The small molecule below binds the protein below.
Small molecule (SMILES): O=P(O)(O)OC[C@@H](O)CO

Binding-site contacts:
Ligand atom C3 contacts residue ARG148 of chain 1.A at 4.2 Å.
Ligand atom O2P contacts residue GLU47 of chain 1.A at 3.3 Å (salt-bridge).
Ligand atom O2P contacts residue HIS271 of chain 1.A at 3.2 Å (h-bond).
Ligand atom O1P contacts residue HIS209 of chain 1.A at 4.0 Å.
Ligand atom C2 contacts residue ARG148 of chain 1.A at 3.9 Å.
Ligand atom C2 contacts residue HIS139 of chain 1.A at 4.1 Å.
Ligand atom O4P contacts residue HIS209 of chain 1.A at 2.9 Å (h-bond).
Ligand atom C1 contacts residue THR89 of chain 1.A at 3.7 Å.
Ligand atom O2 contacts residue ALA141 of chain 1.A at 4.0 Å.
Ligand atom O3P contacts residue GLY88 of chain 1.A at 2.9 Å (h-bond).
Ligand atom C1 contacts residue HIS209 of chain 1.A at 3.4 Å.
Ligand atom O2P contacts residue THR89 of chain 1.A at 2.6 Å (h-bond).
Ligand atom O3P contacts residue MN1 of chain 1.C at 4.1 Å.
Ligand atom O1P contacts residue PHE146 of chain 1.A at 3.8 Å.
Ligand atom O1P contacts residue GLU47 of chain 1.A at 4.1 Å.
Ligand atom O1P contacts residue MN1 of chain 1.C at 4.0 Å.
Ligand atom C1 contacts residue GLU47 of chain 1.A at 4.2 Å.
Ligand atom C1 contacts residue PHE146 of chain 1.A at 4.2 Å (hydrophobic).
Ligand atom C2 contacts residue PHE146 of chain 1.A at 3.9 Å (hydrophobic).
Ligand atom C3 contacts residue HIS139 of chain 1.A at 3.4 Å.
Ligand atom O2P contacts residue HIS209 of chain 1.A at 3.5 Å (h-bond).
Ligand atom O1P contacts residue THR89 of chain 1.A at 2.6 Å (h-bond).
Ligand atom O3 contacts residue THR89 of chain 1.A at 3.7 Å.
Ligand atom P contacts residue HIS209 of chain 1.A at 3.6 Å.
Ligand atom O2 contacts residue ARG148 of chain 1.A at 3.4 Å (salt-bridge).
Ligand atom C3 contacts residue ASN145 of chain 1.A at 4.0 Å.
Ligand atom P contacts residue MN1 of chain 1.C at 3.5 Å.
Ligand atom O2P contacts residue GLY87 of chain 1.A at 3.8 Å.
Ligand atom C3 contacts residue MET206 of chain 1.A at 3.9 Å (hydrophobic).
Ligand atom O3 contacts residue ARG148 of chain 1.A at 2.9 Å (salt-bridge).
Ligand atom O2 contacts residue HIS139 of chain 1.A at 2.7 Å (h-bond).
Ligand atom O3 contacts residue ILE204 of chain 1.A at 4.2 Å.
Ligand atom P contacts residue GLY87 of chain 1.A at 4.1 Å.
Ligand atom O3P contacts residue THR89 of chain 1.A at 3.0 Å (h-bond).
Ligand atom O2 contacts residue ASN145 of chain 1.A at 3.0 Å (h-bond).
Ligand atom O3P contacts residue GLY87 of chain 1.A at 3.5 Å.
Ligand atom O2P contacts residue MN1 of chain 1.C at 2.3 Å.
Ligand atom P contacts residue GLY88 of chain 1.A at 4.2 Å.
Ligand atom P contacts residue THR89 of chain 1.A at 2.8 Å.
Ligand atom O3 contacts residue HIS139 of chain 1.A at 3.5 Å.

Sequence of chain 1.A:
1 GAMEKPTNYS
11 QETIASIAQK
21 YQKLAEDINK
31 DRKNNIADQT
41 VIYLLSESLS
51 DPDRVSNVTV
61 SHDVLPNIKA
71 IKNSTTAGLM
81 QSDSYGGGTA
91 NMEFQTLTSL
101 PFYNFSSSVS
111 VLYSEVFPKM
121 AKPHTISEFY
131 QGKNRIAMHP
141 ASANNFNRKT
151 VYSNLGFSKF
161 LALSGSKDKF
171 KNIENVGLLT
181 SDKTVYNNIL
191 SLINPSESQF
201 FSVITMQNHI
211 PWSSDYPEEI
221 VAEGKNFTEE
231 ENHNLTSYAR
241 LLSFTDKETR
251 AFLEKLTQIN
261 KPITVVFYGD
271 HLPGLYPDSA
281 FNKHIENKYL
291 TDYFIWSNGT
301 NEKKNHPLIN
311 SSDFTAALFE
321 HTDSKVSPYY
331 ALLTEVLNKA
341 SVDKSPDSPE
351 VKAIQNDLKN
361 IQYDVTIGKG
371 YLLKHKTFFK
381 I